Sequence of chain 1.D:
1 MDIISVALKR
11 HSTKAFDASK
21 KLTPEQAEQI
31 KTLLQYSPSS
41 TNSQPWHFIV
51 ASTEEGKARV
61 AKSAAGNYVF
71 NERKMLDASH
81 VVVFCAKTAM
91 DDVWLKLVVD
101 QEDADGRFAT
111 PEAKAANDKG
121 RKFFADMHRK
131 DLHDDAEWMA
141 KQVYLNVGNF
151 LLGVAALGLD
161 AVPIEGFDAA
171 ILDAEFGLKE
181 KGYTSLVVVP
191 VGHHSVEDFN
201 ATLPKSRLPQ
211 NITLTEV

Binding-site contacts:
Ligand atom C4 contacts residue THR41 of chain 1.C at 4.2 Å.
Ligand atom C2 contacts residue FMN1 of chain 1.L at 3.5 Å.
Ligand atom C6 contacts residue FMN1 of chain 1.L at 3.6 Å.
Ligand atom N contacts residue PHE124 of chain 1.C at 3.1 Å.
Ligand atom C3 contacts residue THR41 of chain 1.C at 3.6 Å.
Ligand atom C5 contacts residue GLU165 of chain 1.D at 4.2 Å.
Ligand atom C5 contacts residue FMN1 of chain 1.L at 4.0 Å.
Ligand atom C4 contacts residue SER40 of chain 1.C at 3.1 Å.
Ligand atom C3 contacts residue FMN1 of chain 1.L at 3.4 Å.
Ligand atom C6 contacts residue THR41 of chain 1.C at 3.9 Å.
Ligand atom C3 contacts residue SER40 of chain 1.C at 3.1 Å.
Ligand atom C4 contacts residue PHE124 of chain 1.C at 4.3 Å (hydrophobic).
Ligand atom C4 contacts residue GLU165 of chain 1.D at 3.7 Å.
Ligand atom O2 contacts residue SER40 of chain 1.C at 4.0 Å.
Ligand atom C4 contacts residue FMN1 of chain 1.L at 3.9 Å.
Ligand atom C3 contacts residue GLU165 of chain 1.D at 4.5 Å.
Ligand atom C5 contacts residue GLY166 of chain 1.D at 3.8 Å.
Ligand atom C1 contacts residue FMN1 of chain 1.L at 3.6 Å.
Ligand atom C2 contacts residue THR41 of chain 1.C at 4.0 Å.
Ligand atom C1 contacts residue PHE124 of chain 1.C at 3.6 Å (hydrophobic).
Ligand atom C5 contacts residue PHE124 of chain 1.C at 3.4 Å (hydrophobic).
Ligand atom C1 contacts residue PHE70 of chain 1.D at 3.8 Å (hydrophobic).
Ligand atom O2 contacts residue THR41 of chain 1.C at 2.8 Å (h-bond).
Ligand atom O2 contacts residue FMN1 of chain 1.L at 2.7 Å (h-bond).
Ligand atom O1 contacts residue LYS14 of chain 1.D at 4.4 Å.
Ligand atom O1 contacts residue FMN1 of chain 1.L at 3.7 Å.
Ligand atom C2 contacts residue PHE124 of chain 1.C at 4.5 Å (hydrophobic).
Ligand atom N contacts residue FMN1 of chain 1.L at 3.6 Å.
Ligand atom C4 contacts residue GLY166 of chain 1.D at 4.5 Å.
Ligand atom N contacts residue GLY166 of chain 1.D at 4.0 Å.
Ligand atom N contacts residue PHE70 of chain 1.D at 3.7 Å.

Sequence of chain 1.C:
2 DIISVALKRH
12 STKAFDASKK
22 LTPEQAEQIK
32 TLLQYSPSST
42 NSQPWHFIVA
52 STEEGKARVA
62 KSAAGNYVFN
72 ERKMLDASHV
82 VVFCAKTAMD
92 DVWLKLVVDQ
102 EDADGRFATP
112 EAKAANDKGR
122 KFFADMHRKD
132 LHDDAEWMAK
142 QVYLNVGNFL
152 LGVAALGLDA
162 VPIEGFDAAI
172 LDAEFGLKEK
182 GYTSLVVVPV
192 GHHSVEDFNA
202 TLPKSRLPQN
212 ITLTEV

This protein binds this small molecule.
Small molecule (SMILES): O=C(O)c1cccnc1